Sequence of chain 1.A:
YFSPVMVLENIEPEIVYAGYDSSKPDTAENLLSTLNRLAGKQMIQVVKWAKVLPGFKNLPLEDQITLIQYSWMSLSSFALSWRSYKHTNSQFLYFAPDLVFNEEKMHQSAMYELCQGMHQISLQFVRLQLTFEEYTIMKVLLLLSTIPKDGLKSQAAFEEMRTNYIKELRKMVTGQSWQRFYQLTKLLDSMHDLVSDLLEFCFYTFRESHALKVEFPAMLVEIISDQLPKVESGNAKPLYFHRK

The protein below binds the small molecule below.
Small molecule (SMILES): COC(=O)[C@@H]1CC2=CC(=O)CC[C@]2(C)[C@@]23O[C@@H]2C[C@@]2(C)[C@@H](CC[C@@]24CCC(=O)O4)[C@H]13

Binding-site contacts:
Ligand atom C21 contacts residue LEU54 of chain 1.A at 3.8 Å (hydrophobic).
Ligand atom O24 contacts residue PHE117 of chain 1.A at 3.7 Å.
Ligand atom O24 contacts residue ARG105 of chain 1.A at 2.7 Å (salt-bridge).
Ligand atom C4 contacts residue MET95 of chain 1.A at 3.7 Å (hydrophobic).
Ligand atom C11 contacts residue LEU57 of chain 1.A at 3.8 Å (hydrophobic).
Ligand atom O22 contacts residue LEU102 of chain 1.A at 3.5 Å.
Ligand atom C14 contacts residue SER98 of chain 1.A at 3.6 Å.
Ligand atom C29 contacts residue SER98 of chain 1.A at 3.7 Å.
Ligand atom C27 contacts residue TRP94 of chain 1.A at 3.8 Å (hydrophobic).
Ligand atom C30 contacts residue MET140 of chain 1.A at 3.8 Å (hydrophobic).
Ligand atom C18 contacts residue LEU57 of chain 1.A at 3.8 Å (hydrophobic).
Ligand atom O22 contacts residue MET140 of chain 1.A at 3.7 Å.
Ligand atom C11 contacts residue ASN58 of chain 1.A at 3.5 Å.
Ligand atom C17 contacts residue MET95 of chain 1.A at 3.5 Å (hydrophobic).
Ligand atom O28 contacts residue LEU226 of chain 1.A at 3.7 Å.
Ligand atom C19 contacts residue LEU226 of chain 1.A at 3.7 Å (hydrophobic).
Ligand atom C20 contacts residue GLN64 of chain 1.A at 3.5 Å.
Ligand atom C27 contacts residue CYS230 of chain 1.A at 3.8 Å (hydrophobic).
Ligand atom O13 contacts residue CYS230 of chain 1.A at 3.3 Å.
Ligand atom C3 contacts residue LEU57 of chain 1.A at 3.5 Å (hydrophobic).
Ligand atom C29 contacts residue TRP94 of chain 1.A at 3.8 Å (hydrophobic).
Ligand atom C19 contacts residue MET133 of chain 1.A at 3.5 Å (hydrophobic).
Ligand atom C27 contacts residue ASN58 of chain 1.A at 3.8 Å.
Ligand atom C25 contacts residue LEU54 of chain 1.A at 3.7 Å (hydrophobic).
Ligand atom O23 contacts residue PHE244 of chain 1.A at 3.1 Å.
Ligand atom O28 contacts residue MET133 of chain 1.A at 3.5 Å.
Ligand atom C16 contacts residue THR233 of chain 1.A at 3.4 Å.
Ligand atom O23 contacts residue THR233 of chain 1.A at 2.7 Å (h-bond).
Ligand atom C29 contacts residue ALA61 of chain 1.A at 3.7 Å (hydrophobic).
Ligand atom O23 contacts residue ASN58 of chain 1.A at 3.5 Å (h-bond).
Ligand atom O22 contacts residue PHE117 of chain 1.A at 2.9 Å.
Ligand atom C26 contacts residue GLN64 of chain 1.A at 3.1 Å.
Ligand atom O24 contacts residue GLN64 of chain 1.A at 3.4 Å (h-bond).
Ligand atom O2 contacts residue LEU57 of chain 1.A at 3.6 Å.
Ligand atom C17 contacts residue LEU226 of chain 1.A at 3.8 Å (hydrophobic).
Ligand atom C21 contacts residue MET133 of chain 1.A at 3.4 Å (hydrophobic).
Ligand atom C16 contacts residue ASN58 of chain 1.A at 3.6 Å.
Ligand atom C30 contacts residue MET133 of chain 1.A at 3.7 Å (hydrophobic).
Ligand atom C27 contacts residue MET95 of chain 1.A at 3.7 Å (hydrophobic).
Ligand atom C15 contacts residue MET140 of chain 1.A at 3.7 Å (hydrophobic).